Sequence of chain 4.A:
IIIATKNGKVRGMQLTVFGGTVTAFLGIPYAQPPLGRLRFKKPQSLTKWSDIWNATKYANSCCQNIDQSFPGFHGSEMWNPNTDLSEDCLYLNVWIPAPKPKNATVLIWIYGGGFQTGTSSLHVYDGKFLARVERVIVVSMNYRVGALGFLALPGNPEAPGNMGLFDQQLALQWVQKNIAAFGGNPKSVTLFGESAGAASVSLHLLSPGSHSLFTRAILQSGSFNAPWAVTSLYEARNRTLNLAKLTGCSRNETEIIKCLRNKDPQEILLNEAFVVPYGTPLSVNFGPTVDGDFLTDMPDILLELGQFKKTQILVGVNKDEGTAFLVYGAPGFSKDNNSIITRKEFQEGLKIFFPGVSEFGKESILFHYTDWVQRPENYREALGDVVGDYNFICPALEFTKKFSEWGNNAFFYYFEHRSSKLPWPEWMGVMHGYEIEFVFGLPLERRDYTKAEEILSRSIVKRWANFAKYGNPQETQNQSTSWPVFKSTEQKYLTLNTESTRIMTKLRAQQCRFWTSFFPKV

This small molecule binds to this protein.
Small molecule (SMILES): CC(=O)N[C@@H]1[C@@H](O)[C@H](O)[C@@H](CO)O[C@H]1O

Binding-site contacts:
Ligand atom O7 contacts residue ASN57 of chain 4.A at 4.0 Å.
Ligand atom C1 contacts residue ASN57 of chain 4.A at 1.4 Å.
Ligand atom C1 contacts residue ARG14 of chain 4.A at 2.9 Å.
Ligand atom C4 contacts residue ASN57 of chain 4.A at 4.2 Å.
Ligand atom C5 contacts residue ASN57 of chain 4.A at 3.6 Å.
Ligand atom C2 contacts residue ARG14 of chain 4.A at 4.2 Å.
Ligand atom O5 contacts residue ASN57 of chain 4.A at 2.3 Å (h-bond).
Ligand atom O5 contacts residue ARG14 of chain 4.A at 3.0 Å (salt-bridge).
Ligand atom C5 contacts residue ARG14 of chain 4.A at 3.5 Å.
Ligand atom C6 contacts residue ARG14 of chain 4.A at 4.3 Å.
Ligand atom C7 contacts residue ASN57 of chain 4.A at 3.6 Å.
Ligand atom C3 contacts residue ASN57 of chain 4.A at 3.7 Å.
Ligand atom N2 contacts residue ASN57 of chain 4.A at 2.8 Å (h-bond).
Ligand atom C2 contacts residue ASN57 of chain 4.A at 2.4 Å.